Binding-site contacts:
Ligand atom C1 contacts residue ASN100 of chain 1.F at 1.4 Å.
Ligand atom N2 contacts residue ASN100 of chain 1.F at 3.0 Å (h-bond).
Ligand atom O7 contacts residue ASN100 of chain 1.F at 2.4 Å (h-bond).
Ligand atom C3 contacts residue ASN100 of chain 1.F at 3.7 Å.
Ligand atom C1 contacts residue SER102 of chain 1.F at 3.8 Å.
Ligand atom O5 contacts residue SER102 of chain 1.F at 3.8 Å.
Ligand atom C5 contacts residue SER102 of chain 1.F at 4.3 Å.
Ligand atom C5 contacts residue ASN100 of chain 1.F at 3.5 Å.
Ligand atom C7 contacts residue ASN100 of chain 1.F at 3.0 Å.
Ligand atom C6 contacts residue ASN100 of chain 1.F at 4.5 Å.
Ligand atom C8 contacts residue ASN100 of chain 1.F at 4.4 Å.
Ligand atom O6 contacts residue ASN100 of chain 1.F at 4.3 Å.
Ligand atom C4 contacts residue ASN100 of chain 1.F at 4.0 Å.
Ligand atom O5 contacts residue ASN100 of chain 1.F at 2.1 Å (h-bond).
Ligand atom C2 contacts residue ASN100 of chain 1.F at 2.3 Å.
Ligand atom O6 contacts residue TRP103 of chain 1.F at 4.1 Å.

Sequence of chain 1.F:
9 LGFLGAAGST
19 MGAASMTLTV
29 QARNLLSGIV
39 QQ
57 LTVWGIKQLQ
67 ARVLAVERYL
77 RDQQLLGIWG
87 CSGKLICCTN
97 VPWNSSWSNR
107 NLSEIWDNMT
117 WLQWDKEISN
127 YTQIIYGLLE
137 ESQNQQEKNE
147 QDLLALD

The protein below binds the small molecule below.
Small molecule (SMILES): CC(=O)N[C@@H]1[C@@H](O)[C@H](O)[C@@H](CO)O[C@H]1O